The protein below binds the small molecule below.
Small molecule (SMILES): O=C(O)CCCNC(=O)NC1CCCCC1

Binding-site contacts:
Ligand atom O11 contacts residue TRP525 of chain 1.A at 3.0 Å.
Ligand atom C14 contacts residue MET339 of chain 1.A at 3.7 Å (hydrophobic).
Ligand atom C8 contacts residue HIS524 of chain 1.A at 4.2 Å.
Ligand atom C15 contacts residue PHE381 of chain 1.A at 4.2 Å (hydrophobic).
Ligand atom N2 contacts residue TYR383 of chain 1.A at 3.8 Å.
Ligand atom N4 contacts residue ASP335 of chain 1.A at 2.9 Å (salt-bridge).
Ligand atom N2 contacts residue TYR466 of chain 1.A at 4.1 Å.
Ligand atom C13 contacts residue MET339 of chain 1.A at 4.1 Å (hydrophobic).
Ligand atom C5 contacts residue TYR383 of chain 1.A at 4.0 Å (hydrophobic).
Ligand atom C1 contacts residue TRP336 of chain 1.A at 3.9 Å (hydrophobic).
Ligand atom C16 contacts residue GLN384 of chain 1.A at 3.4 Å.
Ligand atom C3 contacts residue TYR466 of chain 1.A at 3.1 Å (hydrophobic).
Ligand atom O10 contacts residue TYR466 of chain 1.A at 2.5 Å (h-bond).
Ligand atom C15 contacts residue GLN384 of chain 1.A at 3.3 Å.
Ligand atom C7 contacts residue MET419 of chain 1.A at 4.0 Å (hydrophobic).
Ligand atom C6 contacts residue HIS524 of chain 1.A at 3.6 Å.
Ligand atom C5 contacts residue TYR466 of chain 1.A at 3.5 Å (hydrophobic).
Ligand atom O10 contacts residue TRP336 of chain 1.A at 4.2 Å.
Ligand atom O9 contacts residue MET419 of chain 1.A at 3.4 Å (h-bond).
Ligand atom C8 contacts residue TRP525 of chain 1.A at 3.9 Å (hydrophobic).
Ligand atom C1 contacts residue TYR383 of chain 1.A at 4.1 Å (hydrophobic).
Ligand atom N4 contacts residue TYR466 of chain 1.A at 3.6 Å (h-bond).
Ligand atom C1 contacts residue ASP335 of chain 1.A at 3.8 Å.
Ligand atom C5 contacts residue PHE267 of chain 1.A at 4.2 Å (hydrophobic).
Ligand atom N4 contacts residue HIS524 of chain 1.A at 4.1 Å.
Ligand atom C12 contacts residue ASP335 of chain 1.A at 3.8 Å.
Ligand atom C16 contacts residue LEU499 of chain 1.A at 3.9 Å (hydrophobic).
Ligand atom O11 contacts residue HIS524 of chain 1.A at 3.3 Å.
Ligand atom C12 contacts residue TRP336 of chain 1.A at 3.8 Å (hydrophobic).
Ligand atom O10 contacts residue TYR383 of chain 1.A at 2.7 Å (h-bond).
Ligand atom C3 contacts residue ASP335 of chain 1.A at 3.2 Å.
Ligand atom C6 contacts residue TRP525 of chain 1.A at 4.2 Å (hydrophobic).
Ligand atom N2 contacts residue ASP335 of chain 1.A at 2.7 Å (salt-bridge).
Ligand atom C5 contacts residue ASP335 of chain 1.A at 4.2 Å.
Ligand atom C16 contacts residue TYR383 of chain 1.A at 3.6 Å (hydrophobic).
Ligand atom C3 contacts residue TYR383 of chain 1.A at 3.2 Å (hydrophobic).
Ligand atom C13 contacts residue TRP336 of chain 1.A at 3.8 Å (hydrophobic).
Ligand atom C16 contacts residue PHE381 of chain 1.A at 4.1 Å (hydrophobic).
Ligand atom N2 contacts residue TRP336 of chain 1.A at 4.3 Å.
Ligand atom N4 contacts residue TYR383 of chain 1.A at 3.8 Å.

Sequence of chain 1.A:
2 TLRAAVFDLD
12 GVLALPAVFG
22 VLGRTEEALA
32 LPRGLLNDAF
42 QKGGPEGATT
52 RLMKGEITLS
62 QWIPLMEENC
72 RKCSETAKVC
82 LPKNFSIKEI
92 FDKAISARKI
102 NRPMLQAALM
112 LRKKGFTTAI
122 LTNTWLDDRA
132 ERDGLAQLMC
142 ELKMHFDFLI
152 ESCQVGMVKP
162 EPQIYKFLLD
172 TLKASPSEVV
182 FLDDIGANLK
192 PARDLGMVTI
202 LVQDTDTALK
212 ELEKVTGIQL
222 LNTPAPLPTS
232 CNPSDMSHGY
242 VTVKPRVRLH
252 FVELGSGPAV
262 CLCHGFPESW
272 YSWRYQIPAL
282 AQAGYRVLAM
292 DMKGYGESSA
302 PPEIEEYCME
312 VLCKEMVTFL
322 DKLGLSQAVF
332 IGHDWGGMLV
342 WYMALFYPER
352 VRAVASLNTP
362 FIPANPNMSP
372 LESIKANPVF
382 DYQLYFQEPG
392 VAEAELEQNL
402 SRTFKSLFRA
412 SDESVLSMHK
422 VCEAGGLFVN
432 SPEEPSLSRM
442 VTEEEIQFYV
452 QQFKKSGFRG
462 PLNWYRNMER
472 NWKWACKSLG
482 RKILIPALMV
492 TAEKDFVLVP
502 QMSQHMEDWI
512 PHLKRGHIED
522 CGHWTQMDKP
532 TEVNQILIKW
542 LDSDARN